Sequence of chain 2.A:
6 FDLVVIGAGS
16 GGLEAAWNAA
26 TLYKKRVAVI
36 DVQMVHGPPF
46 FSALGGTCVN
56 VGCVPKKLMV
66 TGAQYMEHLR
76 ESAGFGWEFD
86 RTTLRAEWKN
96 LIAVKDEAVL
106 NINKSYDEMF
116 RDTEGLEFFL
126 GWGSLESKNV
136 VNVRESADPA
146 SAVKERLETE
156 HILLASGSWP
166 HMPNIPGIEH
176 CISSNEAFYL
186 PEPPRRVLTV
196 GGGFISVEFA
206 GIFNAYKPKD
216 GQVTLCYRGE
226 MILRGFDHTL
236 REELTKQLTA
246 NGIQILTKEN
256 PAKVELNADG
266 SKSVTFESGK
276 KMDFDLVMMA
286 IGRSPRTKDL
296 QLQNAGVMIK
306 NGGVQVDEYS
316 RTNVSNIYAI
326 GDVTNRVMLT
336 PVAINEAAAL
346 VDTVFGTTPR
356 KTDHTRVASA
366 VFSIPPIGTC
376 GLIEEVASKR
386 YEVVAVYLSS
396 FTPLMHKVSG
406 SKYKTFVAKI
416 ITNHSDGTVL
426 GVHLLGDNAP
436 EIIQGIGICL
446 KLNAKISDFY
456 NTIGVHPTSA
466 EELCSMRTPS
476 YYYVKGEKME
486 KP

The small molecule below binds the protein below.
Small molecule (SMILES): c1cc2cc(-c3ncc(C4(N5CCCC5)CCCCC4)s3)ccc2[nH]1

Binding-site contacts:
Ligand atom CAA contacts residue SER110 of chain 2.A at 3.2 Å.
Ligand atom CAG contacts residue MET114 of chain 2.A at 4.3 Å (hydrophobic).
Ligand atom CAA contacts residue ILE107 of chain 2.A at 4.5 Å (hydrophobic).
Ligand atom CAX contacts residue LEU18 of chain 2.A at 4.2 Å (hydrophobic).
Ligand atom CAC contacts residue SER110 of chain 2.A at 3.3 Å.
Ligand atom CAD contacts residue SER110 of chain 2.A at 4.0 Å.
Ligand atom NAU contacts residue GLU19 of chain 2.A at 4.0 Å.
Ligand atom CAX contacts residue GLU19 of chain 2.A at 4.5 Å.
Ligand atom CAV contacts residue TRP22 of chain 2.A at 3.8 Å (hydrophobic).
Ligand atom NAB contacts residue SER110 of chain 2.A at 3.5 Å.
Ligand atom CAY contacts residue MET114 of chain 2.A at 3.6 Å (hydrophobic).
Ligand atom CAM contacts residue SER110 of chain 2.A at 3.2 Å.
Ligand atom CAY contacts residue TRP22 of chain 2.A at 3.6 Å (hydrophobic).
Ligand atom NAB contacts residue ILE107 of chain 2.A at 3.8 Å.
Ligand atom CAE contacts residue SER110 of chain 2.A at 4.3 Å.
Ligand atom NAU contacts residue TRP22 of chain 2.A at 4.0 Å.
Ligand atom CAI contacts residue TRP22 of chain 2.A at 3.9 Å (hydrophobic).
Ligand atom CAX contacts residue TYR111 of chain 2.A at 3.7 Å (hydrophobic).
Ligand atom CAL contacts residue SER110 of chain 2.A at 2.8 Å.
Ligand atom CAA contacts residue ASN106 of chain 2.A at 4.0 Å.
Ligand atom CAW contacts residue GLU19 of chain 2.A at 3.2 Å.
Ligand atom CAR contacts residue TRP22 of chain 2.A at 4.3 Å (hydrophobic).
Ligand atom NAB contacts residue ASN106 of chain 2.A at 4.3 Å.
Ligand atom CAY contacts residue TYR111 of chain 2.A at 4.3 Å (hydrophobic).
Ligand atom CAN contacts residue SER110 of chain 2.A at 3.9 Å.
Ligand atom CAD contacts residue TYR111 of chain 2.A at 4.2 Å (hydrophobic).
Ligand atom CAV contacts residue MET114 of chain 2.A at 3.8 Å (hydrophobic).
Ligand atom CAC contacts residue ILE107 of chain 2.A at 4.3 Å (hydrophobic).
Ligand atom CAE contacts residue TYR111 of chain 2.A at 3.9 Å (hydrophobic).
Ligand atom CAD contacts residue ILE107 of chain 2.A at 3.9 Å (hydrophobic).
Ligand atom CAH contacts residue TRP22 of chain 2.A at 3.1 Å (hydrophobic).
Ligand atom CAY contacts residue LEU18 of chain 2.A at 4.1 Å (hydrophobic).
Ligand atom CAK contacts residue SER110 of chain 2.A at 2.9 Å.